Sequence of chain 2.B:
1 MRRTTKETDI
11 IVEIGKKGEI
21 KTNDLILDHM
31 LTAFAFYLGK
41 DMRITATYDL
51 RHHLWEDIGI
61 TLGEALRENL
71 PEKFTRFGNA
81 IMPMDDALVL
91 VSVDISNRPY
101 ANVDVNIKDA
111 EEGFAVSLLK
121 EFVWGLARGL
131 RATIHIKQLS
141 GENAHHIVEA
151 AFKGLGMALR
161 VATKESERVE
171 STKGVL

Sequence of chain 3.A:
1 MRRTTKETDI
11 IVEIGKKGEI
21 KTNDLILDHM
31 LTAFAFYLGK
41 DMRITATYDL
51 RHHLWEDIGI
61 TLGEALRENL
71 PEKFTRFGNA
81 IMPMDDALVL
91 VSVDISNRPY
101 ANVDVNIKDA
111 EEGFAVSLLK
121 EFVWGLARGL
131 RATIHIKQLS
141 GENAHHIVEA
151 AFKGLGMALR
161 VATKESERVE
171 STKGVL

Binding-site contacts:
Ligand atom C3 contacts residue MN1 of chain 2.D at 3.2 Å.
Ligand atom O12 contacts residue ARG76 of chain 2.B at 2.8 Å (salt-bridge).
Ligand atom C3 contacts residue GLU56 of chain 2.A at 3.3 Å.
Ligand atom N1 contacts residue MN1 of chain 2.E at 2.3 Å.
Ligand atom N1 contacts residue HIS145 of chain 3.A at 3.2 Å (h-bond).
Ligand atom O11 contacts residue LYS173 of chain 2.B at 2.7 Å (salt-bridge).
Ligand atom O13 contacts residue GLU7 of chain 2.A at 2.9 Å (salt-bridge).
Ligand atom O13 contacts residue MN1 of chain 2.E at 2.3 Å.
Ligand atom N4 contacts residue MN1 of chain 2.D at 2.3 Å.
Ligand atom N1 contacts residue HIS53 of chain 2.A at 3.1 Å (h-bond).
Ligand atom O10 contacts residue ARG76 of chain 2.B at 3.0 Å (salt-bridge).
Ligand atom O13 contacts residue HIS29 of chain 3.A at 3.0 Å (h-bond).
Ligand atom O12 contacts residue SER171 of chain 2.B at 2.6 Å (h-bond).
Ligand atom C3 contacts residue MET84 of chain 3.A at 3.5 Å (hydrophobic).
Ligand atom C5 contacts residue MET84 of chain 3.A at 3.4 Å (hydrophobic).
Ligand atom C7 contacts residue GLU149 of chain 3.A at 3.1 Å.
Ligand atom N2 contacts residue MET84 of chain 3.A at 3.3 Å.
Ligand atom P9 contacts residue SER171 of chain 2.B at 3.7 Å.
Ligand atom N4 contacts residue HIS146 of chain 3.A at 3.5 Å (h-bond).
Ligand atom O13 contacts residue HIS53 of chain 2.A at 3.4 Å (h-bond).
Ligand atom C8 contacts residue GLU149 of chain 3.A at 3.6 Å.
Ligand atom O11 contacts residue ARG98 of chain 2.B at 2.8 Å (salt-bridge).
Ligand atom C5 contacts residue MN1 of chain 2.E at 3.2 Å.
Ligand atom N2 contacts residue MN1 of chain 2.E at 3.4 Å.
Ligand atom C5 contacts residue MN1 of chain 2.D at 3.3 Å.
Ligand atom O10 contacts residue ARG98 of chain 2.B at 3.1 Å (salt-bridge).
Ligand atom C8 contacts residue GLU7 of chain 2.A at 3.7 Å.
Ligand atom C7 contacts residue MN1 of chain 2.E at 3.3 Å.
Ligand atom N1 contacts residue MET84 of chain 3.A at 3.3 Å.
Ligand atom O10 contacts residue LYS153 of chain 3.A at 2.8 Å (salt-bridge).
Ligand atom N1 contacts residue GLU149 of chain 3.A at 3.3 Å (salt-bridge).
Ligand atom C7 contacts residue GLU7 of chain 2.A at 3.6 Å.
Ligand atom C5 contacts residue HIS52 of chain 2.A at 3.2 Å.
Ligand atom C6 contacts residue GLU7 of chain 2.A at 3.6 Å.
Ligand atom C5 contacts residue HIS145 of chain 3.A at 3.2 Å.
Ligand atom C6 contacts residue MN1 of chain 2.E at 3.6 Å.
Ligand atom N4 contacts residue HIS52 of chain 2.A at 3.1 Å (h-bond).
Ligand atom O13 contacts residue GLU149 of chain 3.A at 2.8 Å (salt-bridge).
Ligand atom N4 contacts residue MET84 of chain 3.A at 3.5 Å.
Ligand atom N4 contacts residue GLU56 of chain 2.A at 3.0 Å (salt-bridge).

The small molecule below binds the protein below.
Small molecule (SMILES): O=P(O)(O)C[C@H](O)Cn1cncn1

Sequence of chain 2.A:
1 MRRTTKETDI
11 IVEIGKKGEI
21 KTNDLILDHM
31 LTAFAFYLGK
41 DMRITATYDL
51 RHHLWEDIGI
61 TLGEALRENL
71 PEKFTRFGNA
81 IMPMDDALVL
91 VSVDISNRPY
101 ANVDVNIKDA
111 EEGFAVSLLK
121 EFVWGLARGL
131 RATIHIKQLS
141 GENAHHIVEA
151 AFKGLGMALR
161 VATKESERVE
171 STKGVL